Sequence of chain 2.E:
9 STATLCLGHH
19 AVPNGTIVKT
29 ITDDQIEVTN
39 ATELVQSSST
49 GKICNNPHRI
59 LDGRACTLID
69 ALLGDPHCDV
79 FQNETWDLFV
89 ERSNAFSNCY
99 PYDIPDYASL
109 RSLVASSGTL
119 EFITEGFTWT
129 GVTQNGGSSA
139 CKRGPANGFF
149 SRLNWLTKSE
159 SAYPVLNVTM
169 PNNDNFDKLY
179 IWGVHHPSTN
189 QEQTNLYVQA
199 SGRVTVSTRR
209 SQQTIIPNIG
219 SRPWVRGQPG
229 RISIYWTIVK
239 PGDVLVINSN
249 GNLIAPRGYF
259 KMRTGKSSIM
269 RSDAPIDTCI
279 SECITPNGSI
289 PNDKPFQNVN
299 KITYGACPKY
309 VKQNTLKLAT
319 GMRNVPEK

Sequence of chain 2.A:
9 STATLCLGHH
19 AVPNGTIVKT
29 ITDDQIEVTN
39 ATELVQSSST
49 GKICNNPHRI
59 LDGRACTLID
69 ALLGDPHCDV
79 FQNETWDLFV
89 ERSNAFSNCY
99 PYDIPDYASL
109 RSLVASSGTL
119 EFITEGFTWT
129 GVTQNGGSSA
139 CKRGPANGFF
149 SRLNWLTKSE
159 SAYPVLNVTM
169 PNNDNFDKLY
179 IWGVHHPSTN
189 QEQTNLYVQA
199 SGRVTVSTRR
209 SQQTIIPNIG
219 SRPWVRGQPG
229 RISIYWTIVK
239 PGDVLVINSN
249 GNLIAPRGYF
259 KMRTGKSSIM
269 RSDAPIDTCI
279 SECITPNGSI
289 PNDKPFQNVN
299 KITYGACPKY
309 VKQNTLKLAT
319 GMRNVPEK

This protein binds this small molecule.
Small molecule (SMILES): CC(=O)N[C@H]1[C@H](O[C@H]2[C@H](O)[C@@H](NC(C)=O)CO[C@@H]2CO)O[C@H](CO)[C@@H](O[C@@H]2O[C@H](CO)[C@@H](O)[C@H](O[C@H]3O[C@H](CO)[C@@H](O)[C@H](O)[C@@H]3O)[C@@H]2O)[C@@H]1O

Binding-site contacts:
Ligand atom C5 contacts residue ASN165 of chain 2.A at 3.7 Å.
Ligand atom O5 contacts residue THR167 of chain 2.A at 3.5 Å (h-bond).
Ligand atom C4 contacts residue TRP222 of chain 2.E at 3.8 Å (hydrophobic).
Ligand atom C8 contacts residue ARG207 of chain 2.A at 4.0 Å.
Ligand atom C7 contacts residue ASN165 of chain 2.A at 3.8 Å.
Ligand atom C7 contacts residue TRP222 of chain 2.E at 3.8 Å (hydrophobic).
Ligand atom C2 contacts residue TRP222 of chain 2.E at 4.3 Å (hydrophobic).
Ligand atom C1 contacts residue SER219 of chain 2.E at 4.2 Å.
Ligand atom O6 contacts residue THR167 of chain 2.A at 3.3 Å (h-bond).
Ligand atom C4 contacts residue ASN165 of chain 2.A at 4.2 Å.
Ligand atom O4 contacts residue TRP222 of chain 2.E at 3.9 Å.
Ligand atom C2 contacts residue ASN165 of chain 2.A at 2.4 Å.
Ligand atom O7 contacts residue TRP222 of chain 2.E at 2.9 Å (h-bond).
Ligand atom O7 contacts residue ARG220 of chain 2.E at 4.5 Å.
Ligand atom O5 contacts residue TRP222 of chain 2.E at 3.6 Å (h-bond).
Ligand atom C2 contacts residue SER219 of chain 2.E at 4.1 Å.
Ligand atom C2 contacts residue TRP222 of chain 2.E at 3.8 Å (hydrophobic).
Ligand atom C6 contacts residue TRP222 of chain 2.E at 3.9 Å (hydrophobic).
Ligand atom C7 contacts residue PRO221 of chain 2.E at 4.2 Å (hydrophobic).
Ligand atom C8 contacts residue TRP222 of chain 2.E at 4.3 Å (hydrophobic).
Ligand atom C3 contacts residue TRP222 of chain 2.E at 4.5 Å (hydrophobic).
Ligand atom N2 contacts residue SER219 of chain 2.E at 3.1 Å (h-bond).
Ligand atom O5 contacts residue ASN165 of chain 2.A at 2.4 Å (h-bond).
Ligand atom C3 contacts residue TRP222 of chain 2.E at 4.2 Å (hydrophobic).
Ligand atom C7 contacts residue SER219 of chain 2.E at 3.7 Å.
Ligand atom C8 contacts residue VAL242 of chain 2.A at 4.2 Å (hydrophobic).
Ligand atom C8 contacts residue PRO221 of chain 2.E at 4.4 Å (hydrophobic).
Ligand atom O7 contacts residue PRO221 of chain 2.E at 3.3 Å.
Ligand atom C1 contacts residue TRP222 of chain 2.E at 3.9 Å (hydrophobic).
Ligand atom C5 contacts residue TRP222 of chain 2.E at 4.2 Å (hydrophobic).
Ligand atom C6 contacts residue THR167 of chain 2.A at 2.7 Å.
Ligand atom C1 contacts residue ASN165 of chain 2.A at 1.4 Å.
Ligand atom C1 contacts residue TRP222 of chain 2.E at 4.0 Å (hydrophobic).
Ligand atom C3 contacts residue ASN165 of chain 2.A at 3.8 Å.
Ligand atom C8 contacts residue SER219 of chain 2.E at 3.6 Å.
Ligand atom C5 contacts residue THR167 of chain 2.A at 3.6 Å.
Ligand atom O3 contacts residue TRP222 of chain 2.E at 4.2 Å.
Ligand atom C3 contacts residue SER219 of chain 2.E at 4.2 Å.
Ligand atom N2 contacts residue ASN165 of chain 2.A at 2.8 Å (h-bond).
Ligand atom O7 contacts residue ASN165 of chain 2.A at 4.0 Å.